Sequence of chain 1.D:
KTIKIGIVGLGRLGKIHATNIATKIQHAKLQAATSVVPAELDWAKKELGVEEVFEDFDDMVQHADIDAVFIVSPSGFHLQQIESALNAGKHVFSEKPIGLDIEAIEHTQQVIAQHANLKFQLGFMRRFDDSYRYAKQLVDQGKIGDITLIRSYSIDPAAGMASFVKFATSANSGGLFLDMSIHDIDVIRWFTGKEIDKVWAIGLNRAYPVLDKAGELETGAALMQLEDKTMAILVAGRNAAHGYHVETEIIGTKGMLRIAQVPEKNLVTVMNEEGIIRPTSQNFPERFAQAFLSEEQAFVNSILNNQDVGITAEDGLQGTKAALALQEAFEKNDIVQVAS

This small molecule binds to this protein.
Small molecule (SMILES): OC1C(O)C(O)C(O)C(O)C1O

Binding-site contacts:
Ligand atom C2 contacts residue LYS108 of chain 1.D at 4.1 Å.
Ligand atom C5 contacts residue ARG250 of chain 1.D at 4.2 Å.
Ligand atom C3 contacts residue ASP191 of chain 1.D at 4.3 Å.
Ligand atom O5 contacts residue PHE296 of chain 1.D at 3.9 Å.
Ligand atom O6 contacts residue ASP168 of chain 1.D at 4.3 Å.
Ligand atom C5 contacts residue MET192 of chain 1.D at 3.6 Å (hydrophobic).
Ligand atom C1 contacts residue MET192 of chain 1.D at 4.1 Å (hydrophobic).
Ligand atom O6 contacts residue ARG250 of chain 1.D at 3.9 Å.
Ligand atom C5 contacts residue ASP168 of chain 1.D at 3.1 Å.
Ligand atom O4 contacts residue PHE296 of chain 1.D at 4.2 Å.
Ligand atom O2 contacts residue LYS108 of chain 1.D at 3.1 Å (salt-bridge).
Ligand atom O1 contacts residue ASP191 of chain 1.D at 2.9 Å (salt-bridge).
Ligand atom O4 contacts residue MET192 of chain 1.D at 3.4 Å.
Ligand atom C1 contacts residue NAI1 of chain 1.J at 4.2 Å.
Ligand atom C4 contacts residue TYR256 of chain 1.D at 4.1 Å (hydrophobic).
Ligand atom O1 contacts residue NAI1 of chain 1.J at 3.6 Å.
Ligand atom C6 contacts residue NAI1 of chain 1.J at 4.3 Å.
Ligand atom C1 contacts residue ASP191 of chain 1.D at 3.1 Å.
Ligand atom O2 contacts residue NAI1 of chain 1.J at 3.9 Å.
Ligand atom C5 contacts residue ASP191 of chain 1.D at 4.0 Å.
Ligand atom O3 contacts residue MET192 of chain 1.D at 4.3 Å.
Ligand atom C4 contacts residue MET192 of chain 1.D at 3.7 Å (hydrophobic).
Ligand atom O5 contacts residue ASP168 of chain 1.D at 2.8 Å (salt-bridge).
Ligand atom C2 contacts residue NAI1 of chain 1.J at 3.6 Å.
Ligand atom C4 contacts residue PHE296 of chain 1.D at 3.8 Å (hydrophobic).
Ligand atom O1 contacts residue LYS108 of chain 1.D at 3.7 Å.
Ligand atom O4 contacts residue ASP168 of chain 1.D at 2.3 Å (salt-bridge).
Ligand atom O2 contacts residue ASP191 of chain 1.D at 3.0 Å (salt-bridge).
Ligand atom C1 contacts residue LYS108 of chain 1.D at 4.2 Å.
Ligand atom O3 contacts residue NAI1 of chain 1.J at 4.3 Å.
Ligand atom C2 contacts residue ASP191 of chain 1.D at 3.8 Å.
Ligand atom O2 contacts residue HIS195 of chain 1.D at 3.5 Å.
Ligand atom C6 contacts residue MET192 of chain 1.D at 4.3 Å (hydrophobic).
Ligand atom O6 contacts residue ASP191 of chain 1.D at 2.5 Å (salt-bridge).
Ligand atom C3 contacts residue MET192 of chain 1.D at 3.4 Å (hydrophobic).
Ligand atom C6 contacts residue ASP191 of chain 1.D at 3.3 Å.
Ligand atom O4 contacts residue TYR256 of chain 1.D at 3.4 Å.
Ligand atom C3 contacts residue TYR256 of chain 1.D at 4.0 Å (hydrophobic).
Ligand atom C4 contacts residue ASP168 of chain 1.D at 3.5 Å.
Ligand atom O3 contacts residue TYR256 of chain 1.D at 3.0 Å (h-bond).